Binding-site contacts:
Ligand atom C1' contacts residue TYR134 of chain 1.G at 3.7 Å (hydrophobic).
Ligand atom N1H contacts residue PHE39 of chain 1.G at 4.0 Å.
Ligand atom O1B contacts residue PHE39 of chain 1.G at 3.4 Å.
Ligand atom O2' contacts residue ASP56 of chain 1.G at 3.0 Å (salt-bridge).
Ligand atom O4' contacts residue TYR134 of chain 1.G at 4.2 Å.
Ligand atom C1K contacts residue GLN135 of chain 1.G at 3.8 Å.
Ligand atom S1J contacts residue ARG129 of chain 1.G at 4.2 Å.
Ligand atom C1' contacts residue ARG129 of chain 1.G at 3.9 Å.
Ligand atom N1A contacts residue GLN135 of chain 1.G at 2.8 Å (h-bond).
Ligand atom S1J contacts residue TYR55 of chain 1.G at 4.2 Å.
Ligand atom C1M contacts residue TYR134 of chain 1.G at 3.7 Å (hydrophobic).
Ligand atom C1F contacts residue PRO136 of chain 1.G at 4.1 Å (hydrophobic).
Ligand atom C3' contacts residue PHE100 of chain 1.G at 4.2 Å (hydrophobic).
Ligand atom O5' contacts residue PHE100 of chain 1.G at 4.1 Å.
Ligand atom C5' contacts residue PHE100 of chain 1.G at 3.6 Å (hydrophobic).
Ligand atom O3' contacts residue THR12 of chain 1.G at 3.9 Å.
Ligand atom O3' contacts residue ARG129 of chain 1.G at 2.8 Å (salt-bridge).
Ligand atom O2' contacts residue VAL147 of chain 1.G at 4.3 Å.
Ligand atom C1L contacts residue GLN135 of chain 1.G at 4.1 Å.
Ligand atom S1J contacts residue TYR134 of chain 1.G at 3.8 Å.
Ligand atom C2' contacts residue ASP56 of chain 1.G at 3.1 Å.
Ligand atom C1L contacts residue TYR55 of chain 1.G at 4.0 Å (hydrophobic).
Ligand atom C2' contacts residue ARG129 of chain 1.G at 3.8 Å.
Ligand atom O2' contacts residue TYR142 of chain 1.G at 4.0 Å.
Ligand atom C4' contacts residue ARG129 of chain 1.G at 4.0 Å.
Ligand atom C1K contacts residue TYR55 of chain 1.G at 4.0 Å (hydrophobic).
Ligand atom C3' contacts residue ARG129 of chain 1.G at 3.7 Å.
Ligand atom O3' contacts residue ASP56 of chain 1.G at 2.9 Å (salt-bridge).
Ligand atom N1A contacts residue TYR55 of chain 1.G at 3.9 Å.
Ligand atom C5' contacts residue ASP36 of chain 1.G at 3.6 Å.
Ligand atom O4' contacts residue PHE39 of chain 1.G at 4.0 Å.
Ligand atom O2' contacts residue ARG129 of chain 1.G at 2.6 Å (salt-bridge).
Ligand atom C2' contacts residue TYR55 of chain 1.G at 4.2 Å (hydrophobic).
Ligand atom C4' contacts residue THR12 of chain 1.G at 4.2 Å.
Ligand atom C3' contacts residue ASP56 of chain 1.G at 3.1 Å.
Ligand atom N1A contacts residue PRO136 of chain 1.G at 4.2 Å.
Ligand atom C1F contacts residue TYR55 of chain 1.G at 4.0 Å (hydrophobic).
Ligand atom O5' contacts residue ASP36 of chain 1.G at 2.9 Å (salt-bridge).
Ligand atom C1F contacts residue GLN135 of chain 1.G at 3.6 Å.
Ligand atom O4' contacts residue ASP36 of chain 1.G at 4.3 Å.

This small molecule binds to this protein.
Small molecule (SMILES): NC(=O)c1csc([C@@H]2O[C@H](CO)[C@@H](O)[C@H]2O)n1

Sequence of chain 1.G:
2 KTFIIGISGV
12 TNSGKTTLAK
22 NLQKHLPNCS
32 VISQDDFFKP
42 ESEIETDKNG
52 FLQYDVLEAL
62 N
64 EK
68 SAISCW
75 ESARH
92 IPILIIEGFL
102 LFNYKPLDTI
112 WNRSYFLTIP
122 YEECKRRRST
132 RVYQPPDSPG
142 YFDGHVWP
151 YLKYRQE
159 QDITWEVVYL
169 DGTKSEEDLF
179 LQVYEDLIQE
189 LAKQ